This small molecule binds to this protein.
Small molecule (SMILES): CC(=O)N[C@@H](CC1CCCCC1)[C@@H](O)C[C@H](C(=O)N[C@@H](CCC(N)=O)C(=O)N[C@@H](CCCNC(=N)N)C(N)=O)C(C)C

Binding-site contacts:
Ligand atom C16 contacts residue VAL82 of chain 1.A at 3.5 Å (hydrophobic).
Ligand atom C23 contacts residue ASP29 of chain 1.B at 3.5 Å.
Ligand atom O4 contacts residue ASP30 of chain 1.B at 3.2 Å (salt-bridge).
Ligand atom O5 contacts residue GLY27 of chain 1.B at 3.2 Å (h-bond).
Ligand atom O6 contacts residue HIS48 of chain 1.B at 3.0 Å (h-bond).
Ligand atom N4 contacts residue HIS48 of chain 1.B at 3.0 Å (h-bond).
Ligand atom O5 contacts residue ASP29 of chain 1.B at 3.1 Å (salt-bridge).
Ligand atom O4 contacts residue ASP29 of chain 1.B at 3.4 Å.
Ligand atom C11 contacts residue ASP25 of chain 1.B at 3.6 Å.
Ligand atom O3 contacts residue GLY49 of chain 1.B at 3.4 Å.
Ligand atom O2 contacts residue ASP25 of chain 1.B at 2.8 Å (salt-bridge).
Ligand atom O2 contacts residue ASP25 of chain 1.A at 2.9 Å (salt-bridge).
Ligand atom C26 contacts residue ARG8 of chain 1.A at 3.4 Å.
Ligand atom C10 contacts residue LEU23 of chain 1.B at 3.7 Å (hydrophobic).
Ligand atom C12 contacts residue ILE84 of chain 1.A at 3.8 Å (hydrophobic).
Ligand atom C11 contacts residue ASP25 of chain 1.A at 3.5 Å.
Ligand atom C10 contacts residue GLY27 of chain 1.A at 3.2 Å.
Ligand atom C13 contacts residue GLY27 of chain 1.B at 3.7 Å.
Ligand atom C22 contacts residue HIS48 of chain 1.B at 3.7 Å.
Ligand atom C18 contacts residue HIS48 of chain 1.B at 3.4 Å.
Ligand atom O1 contacts residue ILE50 of chain 1.B at 3.8 Å.
Ligand atom C8 contacts residue VAL82 of chain 1.B at 3.5 Å (hydrophobic).
Ligand atom C13 contacts residue ASP25 of chain 1.A at 3.8 Å.
Ligand atom O6 contacts residue ILE47 of chain 1.B at 3.2 Å.
Ligand atom C20 contacts residue ALA28 of chain 1.B at 3.6 Å (hydrophobic).
Ligand atom C4 contacts residue ASP25 of chain 1.B at 3.2 Å.
Ligand atom C26 contacts residue ASP29 of chain 1.B at 3.8 Å.
Ligand atom C9 contacts residue VAL82 of chain 1.B at 3.3 Å (hydrophobic).
Ligand atom N7 contacts residue HIS48 of chain 1.B at 3.7 Å.
Ligand atom O5 contacts residue ALA28 of chain 1.B at 3.7 Å.
Ligand atom N2 contacts residue GLY27 of chain 1.B at 3.2 Å (h-bond).
Ligand atom C15 contacts residue ILE84 of chain 1.A at 3.7 Å (hydrophobic).
Ligand atom C6 contacts residue ILE50 of chain 1.A at 3.8 Å (hydrophobic).
Ligand atom C7 contacts residue GLY49 of chain 1.A at 3.8 Å.
Ligand atom O1 contacts residue GLY49 of chain 1.A at 3.3 Å.
Ligand atom C12 contacts residue ASP25 of chain 1.A at 3.0 Å.
Ligand atom C14 contacts residue ILE84 of chain 1.A at 3.4 Å (hydrophobic).
Ligand atom C15 contacts residue ILE50 of chain 1.B at 3.6 Å (hydrophobic).
Ligand atom N5 contacts residue ASP29 of chain 1.B at 3.5 Å (salt-bridge).
Ligand atom N3 contacts residue ILE47 of chain 1.B at 3.0 Å.

Sequence of chain 1.A:
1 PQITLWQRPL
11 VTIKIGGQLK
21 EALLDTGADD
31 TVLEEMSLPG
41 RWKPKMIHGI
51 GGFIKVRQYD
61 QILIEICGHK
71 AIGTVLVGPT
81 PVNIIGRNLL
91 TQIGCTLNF

Sequence of chain 1.B:
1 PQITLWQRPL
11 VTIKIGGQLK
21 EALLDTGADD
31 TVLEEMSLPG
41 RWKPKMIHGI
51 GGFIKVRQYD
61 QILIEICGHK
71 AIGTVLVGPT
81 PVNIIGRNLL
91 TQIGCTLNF